Sequence of chain 1.A:
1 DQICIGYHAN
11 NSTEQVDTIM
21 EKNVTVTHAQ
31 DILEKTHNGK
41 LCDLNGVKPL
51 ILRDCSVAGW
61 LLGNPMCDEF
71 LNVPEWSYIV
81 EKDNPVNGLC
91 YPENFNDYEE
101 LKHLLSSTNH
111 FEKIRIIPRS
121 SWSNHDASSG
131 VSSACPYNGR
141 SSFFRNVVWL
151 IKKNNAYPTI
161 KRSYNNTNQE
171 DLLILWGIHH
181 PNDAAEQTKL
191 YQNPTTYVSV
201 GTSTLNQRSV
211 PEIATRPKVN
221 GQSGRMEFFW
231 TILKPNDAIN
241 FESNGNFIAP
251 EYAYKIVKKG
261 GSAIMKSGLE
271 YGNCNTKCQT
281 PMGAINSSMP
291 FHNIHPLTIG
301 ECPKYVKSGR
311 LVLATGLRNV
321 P

Binding-site contacts:
Ligand atom C5 contacts residue ASN23 of chain 1.A at 3.7 Å.
Ligand atom C2 contacts residue ASN23 of chain 1.A at 2.5 Å.
Ligand atom C1 contacts residue ASN23 of chain 1.A at 1.4 Å.
Ligand atom C4 contacts residue ASN23 of chain 1.A at 4.2 Å.
Ligand atom O7 contacts residue ASN23 of chain 1.A at 4.2 Å.
Ligand atom C6 contacts residue GLN15 of chain 1.A at 4.4 Å.
Ligand atom O5 contacts residue GLN15 of chain 1.A at 3.7 Å.
Ligand atom C8 contacts residue LYS22 of chain 1.A at 3.8 Å.
Ligand atom C8 contacts residue ASN23 of chain 1.A at 3.6 Å.
Ligand atom N2 contacts residue ASN23 of chain 1.A at 2.8 Å (h-bond).
Ligand atom C7 contacts residue ASN23 of chain 1.A at 3.4 Å.
Ligand atom O5 contacts residue ASN23 of chain 1.A at 2.4 Å (h-bond).
Ligand atom C3 contacts residue ASN23 of chain 1.A at 3.8 Å.

A protein and the small-molecule ligand that binds it are described below.
Small molecule (SMILES): CC(=O)N[C@@H]1[C@@H](O)[C@H](O)[C@@H](CO)O[C@H]1O